Binding-site contacts:
Ligand atom N1 contacts residue LEU51 of chain 1.B at 3.8 Å.
Ligand atom C contacts residue ILE105 of chain 1.B at 3.9 Å (hydrophobic).
Ligand atom C7 contacts residue PRO41 of chain 1.B at 3.6 Å (hydrophobic).
Ligand atom C17 contacts residue TRP40 of chain 1.B at 3.6 Å (hydrophobic).
Ligand atom C5 contacts residue PRO41 of chain 1.B at 3.9 Å (hydrophobic).
Ligand atom C10 contacts residue LEU51 of chain 1.B at 3.9 Å (hydrophobic).
Ligand atom C9 contacts residue TRP40 of chain 1.B at 3.7 Å (hydrophobic).
Ligand atom C4 contacts residue ILE105 of chain 1.B at 4.1 Å (hydrophobic).
Ligand atom O contacts residue ASN99 of chain 1.B at 2.8 Å (h-bond).
Ligand atom C4 contacts residue VAL46 of chain 1.B at 3.8 Å (hydrophobic).
Ligand atom C9 contacts residue LEU51 of chain 1.B at 3.7 Å (hydrophobic).
Ligand atom C19 contacts residue LEU51 of chain 1.B at 3.6 Å (hydrophobic).
Ligand atom O contacts residue TYR56 of chain 1.B at 4.0 Å.
Ligand atom C contacts residue VAL46 of chain 1.B at 4.0 Å (hydrophobic).
Ligand atom C22 contacts residue TRP40 of chain 1.B at 3.9 Å (hydrophobic).
Ligand atom C10 contacts residue TRP40 of chain 1.B at 3.6 Å (hydrophobic).
Ligand atom C8 contacts residue LEU51 of chain 1.B at 3.7 Å (hydrophobic).
Ligand atom N contacts residue ILE105 of chain 1.B at 3.8 Å.
Ligand atom C16 contacts residue TRP40 of chain 1.B at 3.7 Å (hydrophobic).
Ligand atom C7 contacts residue LEU51 of chain 1.B at 3.6 Å (hydrophobic).
Ligand atom CL contacts residue MET108 of chain 1.B at 3.6 Å.
Ligand atom N contacts residue VAL46 of chain 1.B at 3.7 Å.
Ligand atom N1 contacts residue TRP40 of chain 1.B at 3.4 Å.
Ligand atom C5 contacts residue VAL46 of chain 1.B at 3.8 Å (hydrophobic).
Ligand atom C contacts residue ASN99 of chain 1.B at 3.7 Å.
Ligand atom CL contacts residue ILE105 of chain 1.B at 3.8 Å.
Ligand atom C1 contacts residue ILE105 of chain 1.B at 4.1 Å (hydrophobic).
Ligand atom N4 contacts residue TRP40 of chain 1.B at 4.0 Å.
Ligand atom C4 contacts residue PRO41 of chain 1.B at 3.4 Å (hydrophobic).
Ligand atom C5 contacts residue PHE42 of chain 1.B at 3.5 Å (hydrophobic).
Ligand atom C18 contacts residue TRP40 of chain 1.B at 4.0 Å (hydrophobic).
Ligand atom CL contacts residue ASP104 of chain 1.B at 4.0 Å.
Ligand atom C20 contacts residue LEU51 of chain 1.B at 3.6 Å (hydrophobic).
Ligand atom O contacts residue CYS95 of chain 1.B at 4.1 Å.
Ligand atom N2 contacts residue LEU51 of chain 1.B at 3.7 Å.
Ligand atom CL contacts residue TRP40 of chain 1.B at 3.8 Å.
Ligand atom C1 contacts residue ASN99 of chain 1.B at 3.7 Å.
Ligand atom C20 contacts residue ILE105 of chain 1.B at 3.8 Å (hydrophobic).
Ligand atom C11 contacts residue LEU51 of chain 1.B at 3.6 Å (hydrophobic).
Ligand atom C6 contacts residue LEU51 of chain 1.B at 3.6 Å (hydrophobic).

Sequence of chain 1.B:
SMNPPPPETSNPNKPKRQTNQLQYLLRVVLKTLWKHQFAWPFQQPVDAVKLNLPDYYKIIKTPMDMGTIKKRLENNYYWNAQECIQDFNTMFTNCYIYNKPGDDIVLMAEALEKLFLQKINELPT

The small molecule below binds the protein below.
Small molecule (SMILES): CN(C)CCN1CCN(c2nc(NCc3cccc(Cl)c3)c3cc(-c4ccc(=O)n(C)c4)ccc3n2)CC1